Binding-site contacts:
Ligand atom CG contacts residue ASP125 of chain 1.I at 3.6 Å.
Ligand atom O contacts residue THR1 of chain 1.H at 2.2 Å (h-bond).
Ligand atom C contacts residue THR21 of chain 1.H at 3.7 Å.
Ligand atom O contacts residue THR21 of chain 1.H at 3.1 Å (h-bond).
Ligand atom O contacts residue THR21 of chain 1.H at 3.1 Å (h-bond).
Ligand atom CA contacts residue THR1 of chain 1.H at 2.4 Å.
Ligand atom CB contacts residue SER20 of chain 1.H at 3.7 Å.
Ligand atom CH3 contacts residue ASP125 of chain 1.I at 3.3 Å.
Ligand atom CB contacts residue THR1 of chain 1.H at 2.7 Å.
Ligand atom N contacts residue THR1 of chain 1.H at 3.6 Å.
Ligand atom C3 contacts residue ARG19 of chain 1.H at 3.3 Å.
Ligand atom C3 contacts residue GLY168 of chain 1.H at 2.8 Å.
Ligand atom O contacts residue GLN22 of chain 1.H at 3.5 Å (h-bond).
Ligand atom CA contacts residue GLY47 of chain 1.H at 3.2 Å.
Ligand atom CA contacts residue THR21 of chain 1.H at 3.5 Å.
Ligand atom C contacts residue GLY47 of chain 1.H at 3.5 Å.
Ligand atom CB contacts residue GLY47 of chain 1.H at 3.7 Å.
Ligand atom O contacts residue GLY47 of chain 1.H at 3.1 Å (h-bond).
Ligand atom CB contacts residue GLY47 of chain 1.H at 3.8 Å.
Ligand atom C2 contacts residue THR1 of chain 1.H at 1.5 Å.
Ligand atom C2 contacts residue GLY168 of chain 1.H at 3.5 Å.
Ligand atom N contacts residue ASP125 of chain 1.I at 3.0 Å (salt-bridge).
Ligand atom C3 contacts residue LYS33 of chain 1.H at 3.7 Å.
Ligand atom C1 contacts residue THR1 of chain 1.H at 2.5 Å.
Ligand atom O contacts residue THR48 of chain 1.H at 3.8 Å.
Ligand atom OE1 contacts residue ALA49 of chain 1.H at 3.7 Å.
Ligand atom O contacts residue ALA49 of chain 1.H at 3.1 Å (h-bond).
Ligand atom O contacts residue THR1 of chain 1.H at 3.5 Å (h-bond).
Ligand atom OE1 contacts residue CYS31 of chain 1.H at 3.8 Å.
Ligand atom C contacts residue THR1 of chain 1.H at 1.4 Å.
Ligand atom OE2 contacts residue THR52 of chain 1.H at 3.4 Å (h-bond).
Ligand atom OE2 contacts residue ALA49 of chain 1.H at 3.6 Å.
Ligand atom O contacts residue SER20 of chain 1.H at 3.4 Å (h-bond).
Ligand atom C contacts residue ASP125 of chain 1.I at 3.7 Å.
Ligand atom C3 contacts residue THR1 of chain 1.H at 2.4 Å.
Ligand atom CD2 contacts residue GLN22 of chain 1.H at 3.5 Å.
Ligand atom CD contacts residue ALA49 of chain 1.H at 3.6 Å (hydrophobic).
Ligand atom C contacts residue GLN22 of chain 1.H at 3.5 Å.
Ligand atom N contacts residue THR21 of chain 1.H at 3.0 Å (h-bond).
Ligand atom N contacts residue GLY47 of chain 1.H at 2.9 Å (h-bond).

Sequence of chain 1.Z:
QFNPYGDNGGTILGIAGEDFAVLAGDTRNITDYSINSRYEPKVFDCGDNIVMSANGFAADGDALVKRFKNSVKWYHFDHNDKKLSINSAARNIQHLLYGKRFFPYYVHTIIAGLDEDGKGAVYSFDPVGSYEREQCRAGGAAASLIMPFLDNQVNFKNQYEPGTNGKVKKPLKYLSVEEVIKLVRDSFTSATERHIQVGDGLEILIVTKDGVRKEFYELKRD

The protein below binds the small molecule below.
Small molecule (SMILES): CC(=O)N[C@@H](CC(C)C)C(=O)N[C@@H](C)C(=O)N[C@@H](CCC(=O)O)[C@@H](O)[C@H](C)CO

Sequence of chain 1.I:
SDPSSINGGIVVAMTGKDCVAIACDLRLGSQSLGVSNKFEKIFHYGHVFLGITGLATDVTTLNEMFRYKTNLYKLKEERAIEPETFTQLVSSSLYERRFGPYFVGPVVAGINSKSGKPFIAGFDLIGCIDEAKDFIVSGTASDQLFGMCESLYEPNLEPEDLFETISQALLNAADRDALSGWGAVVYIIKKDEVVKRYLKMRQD

Sequence of chain 1.H:
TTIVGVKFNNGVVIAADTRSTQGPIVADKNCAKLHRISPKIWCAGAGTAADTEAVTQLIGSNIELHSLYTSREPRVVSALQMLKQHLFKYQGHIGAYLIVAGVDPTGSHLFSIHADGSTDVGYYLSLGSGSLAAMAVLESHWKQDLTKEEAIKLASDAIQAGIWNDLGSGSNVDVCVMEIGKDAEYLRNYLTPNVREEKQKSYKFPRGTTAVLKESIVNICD